Sequence of chain 1.B:
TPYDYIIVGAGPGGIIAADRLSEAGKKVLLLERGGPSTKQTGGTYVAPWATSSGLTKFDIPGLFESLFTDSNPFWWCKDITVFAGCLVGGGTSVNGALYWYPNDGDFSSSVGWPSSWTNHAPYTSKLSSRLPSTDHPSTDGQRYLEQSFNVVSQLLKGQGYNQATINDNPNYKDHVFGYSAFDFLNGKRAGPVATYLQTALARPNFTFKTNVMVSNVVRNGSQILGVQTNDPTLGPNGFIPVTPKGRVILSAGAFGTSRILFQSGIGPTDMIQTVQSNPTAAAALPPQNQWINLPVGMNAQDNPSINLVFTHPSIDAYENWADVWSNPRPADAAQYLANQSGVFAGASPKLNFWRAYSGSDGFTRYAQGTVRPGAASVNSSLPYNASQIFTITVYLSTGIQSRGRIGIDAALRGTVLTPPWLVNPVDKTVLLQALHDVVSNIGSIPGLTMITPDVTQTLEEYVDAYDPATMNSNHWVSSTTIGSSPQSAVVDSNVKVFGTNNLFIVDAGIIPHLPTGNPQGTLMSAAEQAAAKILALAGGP

Binding-site contacts:
Ligand atom O5 contacts residue ASN379 of chain 1.B at 2.4 Å (h-bond).
Ligand atom C7 contacts residue ALA465 of chain 1.B at 4.1 Å (hydrophobic).
Ligand atom C2 contacts residue ASN379 of chain 1.B at 2.4 Å.
Ligand atom O7 contacts residue ALA465 of chain 1.B at 3.7 Å.
Ligand atom C4 contacts residue ASN379 of chain 1.B at 4.2 Å.
Ligand atom O5 contacts residue GLN457 of chain 1.B at 4.1 Å.
Ligand atom C7 contacts residue GLN457 of chain 1.B at 3.9 Å.
Ligand atom C2 contacts residue GLN457 of chain 1.B at 3.5 Å.
Ligand atom O6 contacts residue THR456 of chain 1.B at 3.6 Å.
Ligand atom O7 contacts residue TYR462 of chain 1.B at 4.2 Å.
Ligand atom O3 contacts residue GLN457 of chain 1.B at 3.3 Å (h-bond).
Ligand atom O6 contacts residue ASN379 of chain 1.B at 4.4 Å.
Ligand atom O7 contacts residue ASN379 of chain 1.B at 3.9 Å.
Ligand atom C5 contacts residue ASN379 of chain 1.B at 3.6 Å.
Ligand atom C1 contacts residue GLN457 of chain 1.B at 4.3 Å.
Ligand atom C3 contacts residue GLN457 of chain 1.B at 3.8 Å.
Ligand atom C3 contacts residue ASN379 of chain 1.B at 3.8 Å.
Ligand atom C8 contacts residue ASN379 of chain 1.B at 4.5 Å.
Ligand atom N2 contacts residue GLN457 of chain 1.B at 4.1 Å.
Ligand atom O6 contacts residue SER381 of chain 1.B at 3.5 Å.
Ligand atom C4 contacts residue GLN457 of chain 1.B at 4.0 Å.
Ligand atom C1 contacts residue ASN379 of chain 1.B at 1.5 Å.
Ligand atom C6 contacts residue THR456 of chain 1.B at 3.3 Å.
Ligand atom O6 contacts residue ASP454 of chain 1.B at 2.9 Å (salt-bridge).
Ligand atom N2 contacts residue ASN379 of chain 1.B at 2.8 Å (h-bond).
Ligand atom O7 contacts residue GLN457 of chain 1.B at 3.1 Å (h-bond).
Ligand atom C8 contacts residue ALA465 of chain 1.B at 4.1 Å (hydrophobic).
Ligand atom C7 contacts residue ASN379 of chain 1.B at 3.5 Å.
Ligand atom C6 contacts residue ASP454 of chain 1.B at 3.7 Å.

The protein below binds the small molecule below.
Small molecule (SMILES): CC(=O)N[C@@H]1[C@@H](O)[C@H](O)[C@@H](CO)O[C@H]1O